Binding-site contacts:
Ligand atom BR4 contacts residue LEU454 of chain 1.A at 4.0 Å.
Ligand atom C4 contacts residue PRO470 of chain 1.A at 4.3 Å (hydrophobic).
Ligand atom BR4 contacts residue LEU471 of chain 1.A at 4.4 Å.
Ligand atom BR4 contacts residue PRO470 of chain 1.A at 4.4 Å.
Ligand atom C4 contacts residue LYS456 of chain 1.A at 4.3 Å.
Ligand atom C5 contacts residue PRO470 of chain 1.A at 3.9 Å (hydrophobic).
Ligand atom BR4 contacts residue GLY455 of chain 1.A at 3.1 Å.
Ligand atom C3 contacts residue LYS456 of chain 1.A at 3.9 Å.
Ligand atom BR4 contacts residue LYS456 of chain 1.A at 4.0 Å.

A small-molecule ligand and the protein it binds are described below.
Small molecule (SMILES): Brc1cn[nH]c1

Sequence of chain 1.A:
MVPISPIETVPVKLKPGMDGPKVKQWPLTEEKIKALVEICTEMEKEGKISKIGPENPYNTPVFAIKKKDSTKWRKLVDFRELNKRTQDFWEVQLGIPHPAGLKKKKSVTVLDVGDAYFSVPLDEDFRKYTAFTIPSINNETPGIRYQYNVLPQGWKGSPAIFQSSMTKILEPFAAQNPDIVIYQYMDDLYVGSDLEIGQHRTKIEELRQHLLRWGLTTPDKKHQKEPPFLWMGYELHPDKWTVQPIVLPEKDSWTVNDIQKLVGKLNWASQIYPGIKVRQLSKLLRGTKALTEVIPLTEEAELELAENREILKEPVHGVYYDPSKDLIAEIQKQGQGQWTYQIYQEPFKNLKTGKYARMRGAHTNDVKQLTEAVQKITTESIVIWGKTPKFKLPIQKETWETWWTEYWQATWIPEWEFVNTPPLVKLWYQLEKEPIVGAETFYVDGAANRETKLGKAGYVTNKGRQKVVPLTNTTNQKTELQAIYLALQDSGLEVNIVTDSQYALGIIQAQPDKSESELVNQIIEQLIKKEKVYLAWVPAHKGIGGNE